This protein binds this small molecule.
Small molecule (SMILES): CNc1nc(Cl)nc2c(C)n[nH]c12

Binding-site contacts:
Ligand atom N09 contacts residue SER35 of chain 1.B at 2.6 Å (h-bond).
Ligand atom C02 contacts residue LYS18 of chain 1.B at 3.1 Å.
Ligand atom N06 contacts residue ASP133 of chain 1.B at 3.8 Å.
Ligand atom N09 contacts residue TRP34 of chain 1.B at 3.5 Å.
Ligand atom N09 contacts residue LEU96 of chain 1.B at 3.6 Å.
Ligand atom N06 contacts residue THR36 of chain 1.B at 3.9 Å.
Ligand atom C01 contacts residue ASP133 of chain 1.B at 3.9 Å.
Ligand atom CL13 contacts residue PRO88 of chain 1.B at 3.4 Å.
Ligand atom C07 contacts residue TRP34 of chain 1.B at 4.0 Å (hydrophobic).
Ligand atom C10 contacts residue LEU96 of chain 1.B at 3.9 Å (hydrophobic).
Ligand atom C10 contacts residue TRP34 of chain 1.B at 3.7 Å (hydrophobic).
Ligand atom C10 contacts residue SER35 of chain 1.B at 3.3 Å.
Ligand atom C12 contacts residue SER19 of chain 1.B at 3.5 Å.
Ligand atom C08 contacts residue TRP34 of chain 1.B at 3.7 Å (hydrophobic).
Ligand atom N04 contacts residue SER19 of chain 1.B at 3.7 Å.
Ligand atom C01 contacts residue ASN20 of chain 1.B at 3.3 Å.
Ligand atom C01 contacts residue LYS18 of chain 1.B at 3.1 Å.
Ligand atom C10 contacts residue TRP85 of chain 1.B at 3.5 Å (hydrophobic).
Ligand atom C08 contacts residue SER35 of chain 1.B at 3.8 Å.
Ligand atom N05 contacts residue ASP133 of chain 1.B at 2.7 Å (salt-bridge).
Ligand atom C02 contacts residue ASP133 of chain 1.B at 3.6 Å.
Ligand atom CL13 contacts residue ASN20 of chain 1.B at 3.4 Å.
Ligand atom N11 contacts residue ASN24 of chain 1.B at 3.1 Å (h-bond).
Ligand atom N06 contacts residue SER35 of chain 1.B at 3.7 Å.
Ligand atom C12 contacts residue ASN24 of chain 1.B at 3.7 Å.
Ligand atom N11 contacts residue SER19 of chain 1.B at 4.0 Å.
Ligand atom C08 contacts residue LEU96 of chain 1.B at 4.1 Å (hydrophobic).
Ligand atom N04 contacts residue MET91 of chain 1.B at 4.1 Å.
Ligand atom N04 contacts residue ASN20 of chain 1.B at 3.0 Å (h-bond).
Ligand atom C12 contacts residue ASN20 of chain 1.B at 3.5 Å.
Ligand atom C03 contacts residue SER19 of chain 1.B at 4.1 Å.
Ligand atom C01 contacts residue SO41 of chain 1.J at 3.7 Å.
Ligand atom C03 contacts residue ASN20 of chain 1.B at 4.1 Å.
Ligand atom CL13 contacts residue SER19 of chain 1.B at 3.6 Å.
Ligand atom CL13 contacts residue ASN24 of chain 1.B at 3.4 Å.
Ligand atom CL13 contacts residue ASN21 of chain 1.B at 3.1 Å.
Ligand atom N05 contacts residue LYS18 of chain 1.B at 3.6 Å (salt-bridge).
Ligand atom C10 contacts residue ASN24 of chain 1.B at 3.8 Å.
Ligand atom C03 contacts residue LYS18 of chain 1.B at 3.6 Å.
Ligand atom N05 contacts residue THR36 of chain 1.B at 4.0 Å.

Sequence of chain 1.B:
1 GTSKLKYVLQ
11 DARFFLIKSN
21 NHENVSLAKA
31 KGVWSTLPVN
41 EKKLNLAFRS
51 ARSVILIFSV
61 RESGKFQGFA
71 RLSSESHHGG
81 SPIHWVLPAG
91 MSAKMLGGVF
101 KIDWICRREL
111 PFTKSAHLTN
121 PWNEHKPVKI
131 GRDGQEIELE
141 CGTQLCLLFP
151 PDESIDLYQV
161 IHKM